Sequence of chain 1.B:
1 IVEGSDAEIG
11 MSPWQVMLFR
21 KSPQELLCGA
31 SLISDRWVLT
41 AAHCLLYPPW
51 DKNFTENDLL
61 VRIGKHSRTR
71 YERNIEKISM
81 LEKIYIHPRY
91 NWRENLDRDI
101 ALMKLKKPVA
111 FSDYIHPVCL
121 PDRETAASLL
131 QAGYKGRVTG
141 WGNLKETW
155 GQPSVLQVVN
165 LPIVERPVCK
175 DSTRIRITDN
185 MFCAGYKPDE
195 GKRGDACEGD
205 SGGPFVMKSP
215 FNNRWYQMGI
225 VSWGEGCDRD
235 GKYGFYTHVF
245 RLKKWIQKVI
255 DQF

Binding-site contacts:
Ligand atom CZ1 contacts residue TRP227 of chain 1.B at 3.4 Å (hydrophobic).
Ligand atom CD3 contacts residue TRP227 of chain 1.B at 3.0 Å (hydrophobic).
Ligand atom N2 contacts residue HIS43 of chain 1.B at 3.3 Å (h-bond).
Ligand atom CA contacts residue GLY228 of chain 1.B at 3.6 Å.
Ligand atom CA2 contacts residue SER205 of chain 1.B at 3.1 Å.
Ligand atom CD3 contacts residue GLY228 of chain 1.B at 3.3 Å.
Ligand atom C2 contacts residue HIS43 of chain 1.B at 2.9 Å.
Ligand atom CG1 contacts residue TYR47 of chain 1.B at 3.5 Å (hydrophobic).
Ligand atom NH2 contacts residue ALA200 of chain 1.B at 2.7 Å (h-bond).
Ligand atom NH1 contacts residue ALA200 of chain 1.B at 3.1 Å (h-bond).
Ligand atom C2 contacts residue SER205 of chain 1.B at 2.2 Å.
Ligand atom CA1 contacts residue LEU96 of chain 1.B at 3.5 Å (hydrophobic).
Ligand atom C3 contacts residue HIS43 of chain 1.B at 1.7 Å.
Ligand atom CE2 contacts residue ILE179 of chain 1.B at 3.5 Å (hydrophobic).
Ligand atom O2 contacts residue SER205 of chain 1.B at 2.3 Å (h-bond).
Ligand atom N2 contacts residue SER226 of chain 1.B at 2.9 Å (h-bond).
Ligand atom CB1 contacts residue HIS43 of chain 1.B at 3.5 Å.
Ligand atom CB2 contacts residue SER205 of chain 1.B at 3.2 Å.
Ligand atom NH1 contacts residue ASP199 of chain 1.B at 3.6 Å (salt-bridge).
Ligand atom NE contacts residue TRP227 of chain 1.B at 3.6 Å.
Ligand atom CA2 contacts residue SER226 of chain 1.B at 3.5 Å.
Ligand atom NH1 contacts residue TRP227 of chain 1.B at 2.7 Å (h-bond).
Ligand atom NE contacts residue GLY230 of chain 1.B at 3.6 Å (h-bond).
Ligand atom C contacts residue TRP227 of chain 1.B at 3.4 Å (hydrophobic).
Ligand atom CB1 contacts residue LEU96 of chain 1.B at 3.6 Å (hydrophobic).
Ligand atom CD2 contacts residue ILE179 of chain 1.B at 3.2 Å (hydrophobic).
Ligand atom CB contacts residue GLY228 of chain 1.B at 3.5 Å.
Ligand atom N contacts residue GLY228 of chain 1.B at 3.1 Å (h-bond).
Ligand atom CB2 contacts residue SER226 of chain 1.B at 3.3 Å.
Ligand atom CE1 contacts residue TYR47 of chain 1.B at 3.6 Å (hydrophobic).
Ligand atom O2 contacts residue GLY203 of chain 1.B at 3.6 Å (h-bond).
Ligand atom O contacts residue GLY228 of chain 1.B at 3.2 Å (h-bond).
Ligand atom NH2 contacts residue GLY230 of chain 1.B at 3.4 Å (h-bond).
Ligand atom C3 contacts residue SER205 of chain 1.B at 2.5 Å.
Ligand atom NH2 contacts residue ASP199 of chain 1.B at 3.0 Å (salt-bridge).
Ligand atom O contacts residue TRP227 of chain 1.B at 2.7 Å.
Ligand atom CZ contacts residue GLU94 of chain 1.B at 3.5 Å.
Ligand atom N2 contacts residue SER205 of chain 1.B at 3.6 Å.
Ligand atom CB2 contacts residue TRP227 of chain 1.B at 3.6 Å (hydrophobic).
Ligand atom CZ1 contacts residue ALA200 of chain 1.B at 3.0 Å (hydrophobic).

A small-molecule ligand and the protein it binds are described below.
Small molecule (SMILES): [H]/N=C(\N)NCCC[C@H](NC(=O)[C@@H]1CCCN1C(=O)[C@H](N)Cc1ccccc1)C(=O)CCl